Sequence of chain 1.S:
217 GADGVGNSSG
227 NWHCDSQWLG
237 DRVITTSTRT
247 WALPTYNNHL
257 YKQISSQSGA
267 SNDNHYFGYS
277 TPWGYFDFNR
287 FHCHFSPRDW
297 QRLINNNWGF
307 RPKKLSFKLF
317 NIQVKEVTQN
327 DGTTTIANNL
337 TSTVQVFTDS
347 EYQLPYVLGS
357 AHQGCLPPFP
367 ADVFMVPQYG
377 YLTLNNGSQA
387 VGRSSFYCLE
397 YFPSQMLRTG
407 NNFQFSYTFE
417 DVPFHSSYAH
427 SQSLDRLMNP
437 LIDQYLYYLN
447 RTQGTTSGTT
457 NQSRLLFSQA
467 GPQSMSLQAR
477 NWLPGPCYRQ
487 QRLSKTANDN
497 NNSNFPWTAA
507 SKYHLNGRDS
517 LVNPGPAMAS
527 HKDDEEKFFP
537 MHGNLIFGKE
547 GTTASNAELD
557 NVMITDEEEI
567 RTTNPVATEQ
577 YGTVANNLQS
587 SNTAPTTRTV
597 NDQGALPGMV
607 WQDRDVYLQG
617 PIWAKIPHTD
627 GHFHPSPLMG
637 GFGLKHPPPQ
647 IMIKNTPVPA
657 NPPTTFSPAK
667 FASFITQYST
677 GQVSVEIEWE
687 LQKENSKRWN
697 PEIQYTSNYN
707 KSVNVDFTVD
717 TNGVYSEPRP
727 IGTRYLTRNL

Binding-site contacts:
Ligand atom C6 contacts residue VAL418 of chain 1.S at 4.0 Å (hydrophobic).
Ligand atom N9 contacts residue HIS630 of chain 1.S at 3.8 Å.
Ligand atom C6 contacts residue GLY639 of chain 1.S at 3.8 Å.
Ligand atom N7 contacts residue ASP609 of chain 1.S at 4.1 Å.
Ligand atom N6 contacts residue PRO633 of chain 1.S at 4.2 Å.
Ligand atom C8 contacts residue HIS630 of chain 1.S at 3.1 Å.
Ligand atom N1 contacts residue GLY639 of chain 1.S at 3.1 Å (h-bond).
Ligand atom C6 contacts residue PRO631 of chain 1.S at 3.6 Å (hydrophobic).
Ligand atom O2P contacts residue HIS628 of chain 1.S at 3.8 Å.
Ligand atom C1' contacts residue HIS630 of chain 1.S at 3.8 Å.
Ligand atom C6 contacts residue PRO419 of chain 1.S at 4.3 Å (hydrophobic).
Ligand atom N3 contacts residue PRO419 of chain 1.S at 4.2 Å.
Ligand atom N1 contacts residue PRO419 of chain 1.S at 4.2 Å.
Ligand atom N9 contacts residue PRO419 of chain 1.S at 4.2 Å.
Ligand atom N6 contacts residue GLY637 of chain 1.S at 4.0 Å.
Ligand atom C2 contacts residue PRO631 of chain 1.S at 4.3 Å (hydrophobic).
Ligand atom C4 contacts residue PRO419 of chain 1.S at 4.0 Å (hydrophobic).
Ligand atom C2 contacts residue PRO419 of chain 1.S at 4.2 Å (hydrophobic).
Ligand atom O2P contacts residue PHE629 of chain 1.S at 3.4 Å (h-bond).
Ligand atom C8 contacts residue ASP609 of chain 1.S at 4.4 Å.
Ligand atom O4' contacts residue PRO631 of chain 1.S at 4.1 Å.
Ligand atom N1 contacts residue VAL418 of chain 1.S at 3.8 Å.
Ligand atom C5 contacts residue PRO419 of chain 1.S at 4.2 Å (hydrophobic).
Ligand atom O2P contacts residue PRO631 of chain 1.S at 3.8 Å.
Ligand atom N1 contacts residue PRO631 of chain 1.S at 3.8 Å.
Ligand atom N6 contacts residue PRO631 of chain 1.S at 3.8 Å.
Ligand atom O5' contacts residue PHE629 of chain 1.S at 3.9 Å.
Ligand atom C2 contacts residue GLY639 of chain 1.S at 3.9 Å.
Ligand atom O4' contacts residue HIS630 of chain 1.S at 4.2 Å.
Ligand atom O5' contacts residue PRO631 of chain 1.S at 4.0 Å.
Ligand atom C5 contacts residue SER632 of chain 1.S at 4.4 Å.
Ligand atom N6 contacts residue PHE638 of chain 1.S at 3.8 Å.
Ligand atom P contacts residue PHE629 of chain 1.S at 4.4 Å.
Ligand atom C5 contacts residue PRO631 of chain 1.S at 4.1 Å (hydrophobic).
Ligand atom N7 contacts residue HIS630 of chain 1.S at 3.6 Å.
Ligand atom N6 contacts residue SER632 of chain 1.S at 4.0 Å.
Ligand atom N6 contacts residue GLY639 of chain 1.S at 2.9 Å (h-bond).
Ligand atom C2' contacts residue PRO419 of chain 1.S at 4.0 Å (hydrophobic).
Ligand atom N7 contacts residue SER632 of chain 1.S at 3.8 Å.
Ligand atom N6 contacts residue VAL418 of chain 1.S at 3.8 Å.

A small-molecule ligand and the protein it binds are described below.
Small molecule (SMILES): Nc1ncnc2c1ncn2[C@H]1C[C@H](O)[C@@H](COP(=O)(O)O)O1